This protein binds this small molecule.
Small molecule (SMILES): O=C(NCC(=O)N1CCCCC1)Nc1ccc2nnsc2c1

Sequence of chain 1.A:
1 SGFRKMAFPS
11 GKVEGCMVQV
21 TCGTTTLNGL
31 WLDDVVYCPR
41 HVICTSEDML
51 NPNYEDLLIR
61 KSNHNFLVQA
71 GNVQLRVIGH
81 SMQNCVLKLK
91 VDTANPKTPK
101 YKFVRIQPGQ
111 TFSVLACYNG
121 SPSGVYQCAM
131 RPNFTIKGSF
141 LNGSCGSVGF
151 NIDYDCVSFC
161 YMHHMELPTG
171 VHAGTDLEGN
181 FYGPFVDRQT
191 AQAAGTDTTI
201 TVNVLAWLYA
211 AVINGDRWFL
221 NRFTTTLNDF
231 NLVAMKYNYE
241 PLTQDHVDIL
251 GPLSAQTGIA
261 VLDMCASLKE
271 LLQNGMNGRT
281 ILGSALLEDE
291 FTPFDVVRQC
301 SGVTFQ

Binding-site contacts:
Ligand atom O03 contacts residue SER46 of chain 1.A at 4.4 Å.
Ligand atom C11 contacts residue THR25 of chain 1.A at 3.9 Å.
Ligand atom S01 contacts residue PRO168 of chain 1.A at 4.0 Å.
Ligand atom C19 contacts residue GLU166 of chain 1.A at 3.8 Å.
Ligand atom C09 contacts residue CYS44 of chain 1.A at 3.2 Å (hydrophobic).
Ligand atom C21 contacts residue GLU166 of chain 1.A at 3.3 Å.
Ligand atom S01 contacts residue GLU166 of chain 1.A at 3.9 Å.
Ligand atom S01 contacts residue GLN189 of chain 1.A at 4.0 Å.
Ligand atom C13 contacts residue THR25 of chain 1.A at 3.4 Å.
Ligand atom C13 contacts residue HIS41 of chain 1.A at 4.3 Å.
Ligand atom C15 contacts residue SER46 of chain 1.A at 4.2 Å.
Ligand atom C17 contacts residue GLN189 of chain 1.A at 3.8 Å.
Ligand atom N08 contacts residue GLU166 of chain 1.A at 3.2 Å (salt-bridge).
Ligand atom C22 contacts residue GLU166 of chain 1.A at 3.2 Å.
Ligand atom C09 contacts residue THR25 of chain 1.A at 4.0 Å.
Ligand atom N07 contacts residue GLU166 of chain 1.A at 3.0 Å (salt-bridge).
Ligand atom C10 contacts residue CYS44 of chain 1.A at 4.2 Å (hydrophobic).
Ligand atom C11 contacts residue CYS44 of chain 1.A at 3.1 Å (hydrophobic).
Ligand atom C12 contacts residue SER46 of chain 1.A at 3.6 Å.
Ligand atom N08 contacts residue PRO168 of chain 1.A at 3.3 Å (h-bond).
Ligand atom N07 contacts residue LEU167 of chain 1.A at 3.8 Å.
Ligand atom C18 contacts residue GLN189 of chain 1.A at 3.4 Å.
Ligand atom N08 contacts residue LEU167 of chain 1.A at 3.5 Å.
Ligand atom O03 contacts residue GLN189 of chain 1.A at 4.1 Å.
Ligand atom C16 contacts residue GLN189 of chain 1.A at 4.0 Å.
Ligand atom C11 contacts residue MET49 of chain 1.A at 4.2 Å (hydrophobic).
Ligand atom C10 contacts residue HIS41 of chain 1.A at 3.2 Å.
Ligand atom C14 contacts residue ASN142 of chain 1.A at 3.5 Å.
Ligand atom N07 contacts residue PRO168 of chain 1.A at 4.0 Å.
Ligand atom C10 contacts residue THR25 of chain 1.A at 3.2 Å.
Ligand atom C19 contacts residue GLN189 of chain 1.A at 4.0 Å.
Ligand atom O02 contacts residue ASN142 of chain 1.A at 2.6 Å (h-bond).
Ligand atom C09 contacts residue MET49 of chain 1.A at 4.0 Å (hydrophobic).
Ligand atom C12 contacts residue MET49 of chain 1.A at 4.1 Å (hydrophobic).
Ligand atom C11 contacts residue SER46 of chain 1.A at 3.6 Å.
Ligand atom C15 contacts residue ASN142 of chain 1.A at 3.6 Å.
Ligand atom C09 contacts residue HIS41 of chain 1.A at 3.1 Å.
Ligand atom N06 contacts residue GLN189 of chain 1.A at 3.4 Å (h-bond).
Ligand atom O03 contacts residue MET49 of chain 1.A at 3.4 Å.
Ligand atom C11 contacts residue THR45 of chain 1.A at 3.6 Å.